Binding-site contacts:
Ligand atom O18 contacts residue GLY131 of chain 1.A at 3.1 Å (h-bond).
Ligand atom O1 contacts residue HIS155 of chain 1.A at 2.8 Å (h-bond).
Ligand atom O19 contacts residue ASP103 of chain 1.A at 3.1 Å (salt-bridge).
Ligand atom C3 contacts residue HIS152 of chain 1.A at 3.3 Å.
Ligand atom O18 contacts residue THR130 of chain 1.A at 3.3 Å.
Ligand atom O3 contacts residue GLY63 of chain 1.A at 3.0 Å (h-bond).
Ligand atom P contacts residue ADP1 of chain 1.B at 3.0 Å.
Ligand atom N2 contacts residue GLY63 of chain 1.A at 3.2 Å (h-bond).
Ligand atom O6 contacts residue ASP103 of chain 1.A at 2.8 Å (salt-bridge).
Ligand atom C7 contacts residue THR62 of chain 1.A at 3.6 Å.
Ligand atom O1 contacts residue VAL132 of chain 1.A at 3.5 Å (h-bond).
Ligand atom O5 contacts residue ASN77 of chain 1.A at 3.6 Å (h-bond).
Ligand atom O18 contacts residue ADP1 of chain 1.B at 3.0 Å (h-bond).
Ligand atom C6 contacts residue ASP103 of chain 1.A at 3.7 Å.
Ligand atom O19 contacts residue ADP1 of chain 1.B at 2.8 Å (h-bond).
Ligand atom O7 contacts residue LEU73 of chain 1.A at 3.1 Å (h-bond).
Ligand atom O5 contacts residue GLU174 of chain 1.A at 3.5 Å (salt-bridge).
Ligand atom C8 contacts residue GLY63 of chain 1.A at 3.7 Å.
Ligand atom O3 contacts residue ASN102 of chain 1.A at 2.6 Å (h-bond).
Ligand atom O17 contacts residue GLY10 of chain 1.A at 3.4 Å (h-bond).
Ligand atom C7 contacts residue GLY63 of chain 1.A at 3.6 Å.
Ligand atom O17 contacts residue ADP1 of chain 1.B at 2.9 Å (h-bond).
Ligand atom O17 contacts residue ASP103 of chain 1.A at 3.6 Å (salt-bridge).
Ligand atom N2 contacts residue THR62 of chain 1.A at 2.8 Å (h-bond).
Ligand atom C1 contacts residue GLU174 of chain 1.A at 3.4 Å.
Ligand atom O3 contacts residue HIS152 of chain 1.A at 2.4 Å (h-bond).
Ligand atom C4 contacts residue THR62 of chain 1.A at 3.4 Å.
Ligand atom P contacts residue SER129 of chain 1.A at 3.3 Å.
Ligand atom O7 contacts residue ASN74 of chain 1.A at 2.8 Å (h-bond).
Ligand atom O1 contacts residue GLU174 of chain 1.A at 2.8 Å (salt-bridge).
Ligand atom O19 contacts residue SER129 of chain 1.A at 3.0 Å (h-bond).
Ligand atom P contacts residue ASP103 of chain 1.A at 3.3 Å.
Ligand atom O17 contacts residue THR62 of chain 1.A at 3.4 Å (h-bond).
Ligand atom O4 contacts residue ASN102 of chain 1.A at 3.2 Å (h-bond).
Ligand atom O4 contacts residue ASP103 of chain 1.A at 2.5 Å (salt-bridge).
Ligand atom C8 contacts residue THR62 of chain 1.A at 3.4 Å.
Ligand atom O18 contacts residue SER129 of chain 1.A at 2.6 Å (h-bond).
Ligand atom O6 contacts residue THR62 of chain 1.A at 3.3 Å (h-bond).
Ligand atom C4 contacts residue ASP103 of chain 1.A at 3.5 Å.
Ligand atom C1 contacts residue ASN77 of chain 1.A at 3.6 Å.

Sequence of chain 1.A:
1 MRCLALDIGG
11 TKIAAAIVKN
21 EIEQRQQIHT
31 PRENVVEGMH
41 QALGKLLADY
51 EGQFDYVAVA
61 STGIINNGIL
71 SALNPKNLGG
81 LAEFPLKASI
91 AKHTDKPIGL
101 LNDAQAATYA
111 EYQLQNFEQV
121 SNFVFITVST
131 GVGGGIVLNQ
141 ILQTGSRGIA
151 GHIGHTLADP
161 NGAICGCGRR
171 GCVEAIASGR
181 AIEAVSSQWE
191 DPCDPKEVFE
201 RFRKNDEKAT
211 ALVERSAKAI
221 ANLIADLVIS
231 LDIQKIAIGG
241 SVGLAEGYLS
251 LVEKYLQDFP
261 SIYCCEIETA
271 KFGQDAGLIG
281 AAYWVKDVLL

This small molecule binds to this protein.
Small molecule (SMILES): CC(=O)N[C@H]1[C@@H](O)[C@H](O)[C@@H](COP(=O)(O)O)O[C@@H]1O